The small molecule below binds the protein below.
Small molecule (SMILES): N[C@@H](Cn1c2c(c(=O)[nH]c1=O)CSC2)C(=O)O

Sequence of chain 1.A:
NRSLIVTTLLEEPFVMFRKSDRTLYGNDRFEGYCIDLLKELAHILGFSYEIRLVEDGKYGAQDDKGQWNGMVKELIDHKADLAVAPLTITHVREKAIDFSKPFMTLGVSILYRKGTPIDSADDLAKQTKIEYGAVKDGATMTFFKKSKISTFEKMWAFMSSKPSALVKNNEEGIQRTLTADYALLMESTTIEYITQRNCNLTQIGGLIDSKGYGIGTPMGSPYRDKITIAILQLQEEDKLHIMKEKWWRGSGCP

Binding-site contacts:
Ligand atom SAJ contacts residue GLU191 of chain 1.A at 3.7 Å.
Ligand atom CAL contacts residue GLU191 of chain 1.A at 3.2 Å.
Ligand atom CAG contacts residue TYR63 of chain 1.A at 3.2 Å (hydrophobic).
Ligand atom SAJ contacts residue TYR217 of chain 1.A at 3.3 Å (h-bond).
Ligand atom NAI contacts residue THR144 of chain 1.A at 3.3 Å (h-bond).
Ligand atom CA contacts residue ALA143 of chain 1.A at 3.6 Å (hydrophobic).
Ligand atom OXT contacts residue ARG97 of chain 1.A at 3.1 Å (salt-bridge).
Ligand atom OAC contacts residue MET190 of chain 1.A at 3.4 Å.
Ligand atom CAG contacts residue PRO90 of chain 1.A at 3.5 Å (hydrophobic).
Ligand atom N contacts residue THR92 of chain 1.A at 2.6 Å (h-bond).
Ligand atom CAN contacts residue GLU191 of chain 1.A at 3.2 Å.
Ligand atom OXT contacts residue ALA143 of chain 1.A at 2.7 Å (h-bond).
Ligand atom O contacts residue TYR63 of chain 1.A at 3.5 Å.
Ligand atom CAF contacts residue ASN174 of chain 1.A at 3.2 Å.
Ligand atom CAM contacts residue GLU191 of chain 1.A at 3.1 Å.
Ligand atom CB contacts residue TYR63 of chain 1.A at 3.5 Å (hydrophobic).
Ligand atom NAQ contacts residue GLU191 of chain 1.A at 3.5 Å (salt-bridge).
Ligand atom CAG contacts residue GLU191 of chain 1.A at 3.6 Å.
Ligand atom SAJ contacts residue THR194 of chain 1.A at 3.6 Å.
Ligand atom O contacts residue LEU91 of chain 1.A at 3.4 Å.
Ligand atom OAD contacts residue THR144 of chain 1.A at 3.4 Å (h-bond).
Ligand atom OXT contacts residue TYR63 of chain 1.A at 3.2 Å.
Ligand atom NAI contacts residue GLU191 of chain 1.A at 3.4 Å.
Ligand atom C contacts residue ARG97 of chain 1.A at 3.0 Å.
Ligand atom O contacts residue THR92 of chain 1.A at 2.9 Å (h-bond).
Ligand atom N contacts residue PRO90 of chain 1.A at 3.1 Å (h-bond).
Ligand atom CA contacts residue THR92 of chain 1.A at 3.4 Å.
Ligand atom CAL contacts residue ASN174 of chain 1.A at 3.3 Å.
Ligand atom OXT contacts residue GLY142 of chain 1.A at 3.3 Å.
Ligand atom OAC contacts residue GLU191 of chain 1.A at 2.9 Å (salt-bridge).
Ligand atom SAJ contacts residue PRO90 of chain 1.A at 3.5 Å.
Ligand atom OAC contacts residue ASN174 of chain 1.A at 3.3 Å (h-bond).
Ligand atom N contacts residue GLU191 of chain 1.A at 2.9 Å (salt-bridge).
Ligand atom C contacts residue TYR63 of chain 1.A at 3.6 Å (hydrophobic).
Ligand atom CAN contacts residue ASN174 of chain 1.A at 3.6 Å.
Ligand atom OAD contacts residue ALA143 of chain 1.A at 3.5 Å (h-bond).
Ligand atom O contacts residue PRO90 of chain 1.A at 3.6 Å (h-bond).
Ligand atom CAF contacts residue THR194 of chain 1.A at 3.0 Å.
Ligand atom O contacts residue ARG97 of chain 1.A at 2.5 Å (salt-bridge).
Ligand atom C contacts residue ALA143 of chain 1.A at 3.4 Å (hydrophobic).